Sequence of chain 1.A:
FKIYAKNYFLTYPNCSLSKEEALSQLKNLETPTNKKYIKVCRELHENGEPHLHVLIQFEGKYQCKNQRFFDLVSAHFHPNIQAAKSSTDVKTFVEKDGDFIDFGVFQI

Binding-site contacts:
Ligand atom O4' contacts residue HIS82 of chain 1.A at 3.1 Å (h-bond).
Ligand atom O4' contacts residue GLN67 of chain 1.A at 3.4 Å.
Ligand atom C5 contacts residue PHE1 of chain 1.A at 3.2 Å (hydrophobic).
Ligand atom O2 contacts residue PHE1 of chain 1.A at 3.2 Å.
Ligand atom N3 contacts residue ASN84 of chain 1.A at 3.3 Å.
Ligand atom O5' contacts residue ASN14 of chain 1.A at 3.1 Å (h-bond).
Ligand atom O5' contacts residue HIS53 of chain 1.A at 3.2 Å.
Ligand atom N4 contacts residue ALA87 of chain 1.A at 2.9 Å (h-bond).
Ligand atom O5' contacts residue HIS45 of chain 1.A at 3.2 Å (h-bond).
Ligand atom O2 contacts residue LYS2 of chain 1.A at 2.9 Å (salt-bridge).
Ligand atom OP1 contacts residue GLN67 of chain 1.A at 3.4 Å (h-bond).
Ligand atom O2 contacts residue SER90 of chain 1.A at 3.0 Å (h-bond).
Ligand atom OP1 contacts residue PHE97 of chain 1.A at 3.2 Å.
Ligand atom N4 contacts residue GLN86 of chain 1.A at 3.0 Å (h-bond).
Ligand atom O2 contacts residue PRO13 of chain 1.A at 3.0 Å.
Ligand atom OP1 contacts residue HIS53 of chain 1.A at 3.3 Å (h-bond).
Ligand atom N6 contacts residue ILE85 of chain 1.A at 3.2 Å (h-bond).
Ligand atom OP1 contacts residue ARG68 of chain 1.A at 3.1 Å (salt-bridge).
Ligand atom O5' contacts residue PHE97 of chain 1.A at 3.2 Å.
Ligand atom N6 contacts residue ASN84 of chain 1.A at 3.2 Å (h-bond).
Ligand atom OP1 contacts residue GLU43 of chain 1.A at 3.1 Å (salt-bridge).
Ligand atom C2 contacts residue ASN84 of chain 1.A at 3.2 Å.
Ligand atom N1 contacts residue ASN84 of chain 1.A at 3.0 Å (h-bond).
Ligand atom N3 contacts residue LYS2 of chain 1.A at 3.0 Å (salt-bridge).
Ligand atom N3 contacts residue LYS89 of chain 1.A at 2.8 Å (salt-bridge).
Ligand atom N3 contacts residue HIS82 of chain 1.A at 3.2 Å (h-bond).
Ligand atom N1 contacts residue ILE85 of chain 1.A at 2.9 Å (h-bond).
Ligand atom OP1 contacts residue HIS45 of chain 1.A at 3.4 Å.
Ligand atom OP1 contacts residue MN1 of chain 1.C at 2.1 Å.
Ligand atom C2 contacts residue PRO83 of chain 1.A at 3.3 Å (hydrophobic).
Ligand atom C6 contacts residue PHE1 of chain 1.A at 3.4 Å (hydrophobic).
Ligand atom OP1 contacts residue ASN14 of chain 1.A at 3.4 Å (h-bond).
Ligand atom O3' contacts residue GLN67 of chain 1.A at 3.3 Å (h-bond).
Ligand atom O4 contacts residue ILE3 of chain 1.A at 3.3 Å.
Ligand atom O3' contacts residue MN1 of chain 1.C at 2.9 Å.
Ligand atom C5' contacts residue ARG68 of chain 1.A at 3.3 Å.
Ligand atom P contacts residue MN1 of chain 1.C at 3.1 Å.
Ligand atom C1' contacts residue HIS82 of chain 1.A at 3.4 Å.
Ligand atom C5' contacts residue ASN14 of chain 1.A at 3.2 Å.
Ligand atom OP1 contacts residue GLU46 of chain 1.A at 2.8 Å (salt-bridge).

This small molecule binds to this protein.
Small molecule (SMILES): Cc1cn([C@H]2C[C@H](O[P](=O)(O)OC[C@H]3O[C@@H](n4cnc5c(N)ncnc54)C[C@@H]3O[P](=O)(O)OC[C@H]3O[C@@H](n4cnc5c(N)ncnc54)C[C@@H]3O[P](=O)(O)OC[C@H]3O[C@@H](n4cc(C)c(=O)[nH]c4=O)C[C@@H]3O[P](=O)(O)OC[C@H]3O[C@@H](n4cnc5c(N)ncnc54)C[C@@H]3O[P](=O)(O)OC[C@H]3O[C@@H](n4cc(C)c(=O)[nH]c4=O)C[C@@H]3O[P](=O)(O)OC[C@H]3O[C@@H](n4cc(C)c(=O)[nH]c4=O)C[C@@H]3O[P](=O)(O)OC[C@H]3O[C@@H](n4cnc5c(N)ncnc54)C[C@@H]3O[P](=O)(O)OC[C@H]3O[C@@H](n4ccc(N)nc4=O)C[C@@H]3O)CO2)c(=O)[nH]c1=O